Sequence of chain 2.C:
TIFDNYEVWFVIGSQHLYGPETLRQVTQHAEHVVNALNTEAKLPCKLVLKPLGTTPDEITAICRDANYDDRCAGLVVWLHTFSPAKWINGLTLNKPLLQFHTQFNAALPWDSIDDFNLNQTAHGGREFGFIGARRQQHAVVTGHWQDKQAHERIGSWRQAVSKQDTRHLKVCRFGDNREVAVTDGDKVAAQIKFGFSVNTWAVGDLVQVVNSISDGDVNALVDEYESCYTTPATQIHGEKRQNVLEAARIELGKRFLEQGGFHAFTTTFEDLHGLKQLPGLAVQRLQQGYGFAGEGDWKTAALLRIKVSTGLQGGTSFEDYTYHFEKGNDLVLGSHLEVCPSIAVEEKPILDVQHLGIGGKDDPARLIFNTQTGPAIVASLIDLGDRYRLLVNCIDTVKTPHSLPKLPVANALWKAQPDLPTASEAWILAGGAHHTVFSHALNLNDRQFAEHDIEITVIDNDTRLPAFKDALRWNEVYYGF

Sequence of chain 2.A:
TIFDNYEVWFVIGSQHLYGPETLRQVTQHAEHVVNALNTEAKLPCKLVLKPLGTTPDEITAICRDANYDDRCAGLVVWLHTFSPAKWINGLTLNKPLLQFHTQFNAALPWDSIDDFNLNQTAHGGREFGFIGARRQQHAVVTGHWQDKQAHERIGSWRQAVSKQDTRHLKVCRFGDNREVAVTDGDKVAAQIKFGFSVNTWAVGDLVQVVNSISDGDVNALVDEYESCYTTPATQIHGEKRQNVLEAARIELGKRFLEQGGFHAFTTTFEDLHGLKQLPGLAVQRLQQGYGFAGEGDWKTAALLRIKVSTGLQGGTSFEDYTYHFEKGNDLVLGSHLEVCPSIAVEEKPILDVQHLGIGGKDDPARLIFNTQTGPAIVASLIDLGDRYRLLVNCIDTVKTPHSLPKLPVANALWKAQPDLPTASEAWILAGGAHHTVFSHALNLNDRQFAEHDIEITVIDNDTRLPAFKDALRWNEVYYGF

A protein and the small-molecule ligand that binds it are described below.
Small molecule (SMILES): OC[C@@H](O)C(O)[C@@H](O)CO

Binding-site contacts:
Ligand atom C4 contacts residue GLU333 of chain 2.C at 3.7 Å.
Ligand atom C5 contacts residue GLU333 of chain 2.C at 3.0 Å.
Ligand atom C5 contacts residue PHE83 of chain 2.A at 4.5 Å (hydrophobic).
Ligand atom O4 contacts residue MSE351 of chain 2.C at 4.3 Å.
Ligand atom O1 contacts residue MSE185 of chain 2.C at 3.9 Å.
Ligand atom O4 contacts residue HIS350 of chain 2.C at 3.8 Å.
Ligand atom C1 contacts residue PHE83 of chain 2.A at 3.8 Å (hydrophobic).
Ligand atom C4 contacts residue MN1 of chain 2.I at 3.2 Å.
Ligand atom C4 contacts residue MSE351 of chain 2.C at 4.4 Å.
Ligand atom O3 contacts residue GLN125 of chain 2.A at 3.3 Å (h-bond).
Ligand atom O1 contacts residue PHE83 of chain 2.A at 4.0 Å.
Ligand atom C1 contacts residue GLN125 of chain 2.A at 4.0 Å.
Ligand atom O2 contacts residue GLU306 of chain 2.C at 4.4 Å.
Ligand atom O5 contacts residue GLU333 of chain 2.C at 2.7 Å (salt-bridge).
Ligand atom O5 contacts residue MN1 of chain 2.I at 2.5 Å.
Ligand atom C2 contacts residue PHE279 of chain 2.C at 4.5 Å (hydrophobic).
Ligand atom C1 contacts residue TYR19 of chain 2.A at 4.2 Å (hydrophobic).
Ligand atom C5 contacts residue GLU306 of chain 2.C at 3.5 Å.
Ligand atom C4 contacts residue HIS128 of chain 2.A at 4.4 Å.
Ligand atom O5 contacts residue GLU306 of chain 2.C at 2.5 Å (salt-bridge).
Ligand atom O2 contacts residue MSE351 of chain 2.C at 3.8 Å.
Ligand atom O1 contacts residue TYR19 of chain 2.A at 4.3 Å.
Ligand atom O4 contacts residue GLU333 of chain 2.C at 3.2 Å (salt-bridge).
Ligand atom C2 contacts residue PHE83 of chain 2.A at 3.9 Å (hydrophobic).
Ligand atom O2 contacts residue PHE279 of chain 2.C at 3.1 Å.
Ligand atom O4 contacts residue MN1 of chain 2.I at 3.0 Å.
Ligand atom O4 contacts residue GLU306 of chain 2.C at 3.9 Å.
Ligand atom O5 contacts residue HIS450 of chain 2.C at 3.5 Å (h-bond).
Ligand atom O2 contacts residue MSE185 of chain 2.C at 3.0 Å.
Ligand atom C2 contacts residue MSE185 of chain 2.C at 4.0 Å.
Ligand atom O3 contacts residue HIS128 of chain 2.A at 2.7 Å (h-bond).
Ligand atom C4 contacts residue GLU306 of chain 2.C at 3.5 Å.
Ligand atom C5 contacts residue HIS449 of chain 2.C at 3.9 Å.
Ligand atom C5 contacts residue HIS128 of chain 2.A at 3.6 Å.
Ligand atom O3 contacts residue PHE83 of chain 2.A at 4.3 Å.
Ligand atom C3 contacts residue MSE351 of chain 2.C at 4.2 Å.
Ligand atom C5 contacts residue MN1 of chain 2.I at 3.3 Å.
Ligand atom O5 contacts residue HIS449 of chain 2.C at 2.9 Å (h-bond).
Ligand atom O1 contacts residue PHE279 of chain 2.C at 3.9 Å.
Ligand atom C3 contacts residue HIS128 of chain 2.A at 4.0 Å.